Sequence of chain 1.C:
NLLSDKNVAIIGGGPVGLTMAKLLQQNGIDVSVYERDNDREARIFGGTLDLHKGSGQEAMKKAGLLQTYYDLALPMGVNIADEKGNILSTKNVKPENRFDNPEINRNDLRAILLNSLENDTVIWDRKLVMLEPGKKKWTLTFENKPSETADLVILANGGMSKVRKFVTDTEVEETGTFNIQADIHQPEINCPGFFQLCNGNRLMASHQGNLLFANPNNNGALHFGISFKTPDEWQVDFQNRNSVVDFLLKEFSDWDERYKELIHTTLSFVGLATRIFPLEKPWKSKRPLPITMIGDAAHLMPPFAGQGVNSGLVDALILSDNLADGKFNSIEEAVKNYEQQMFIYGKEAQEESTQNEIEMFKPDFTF

Binding-site contacts:
Ligand atom C4 contacts residue PHE234 of chain 1.C at 3.5 Å (hydrophobic).
Ligand atom O1C contacts residue FAD1 of chain 1.O at 2.6 Å (h-bond).
Ligand atom N4 contacts residue FAD1 of chain 1.O at 3.7 Å.
Ligand atom O3 contacts residue PHE234 of chain 1.C at 3.0 Å.
Ligand atom O3 contacts residue GLN202 of chain 1.C at 3.7 Å.
Ligand atom C21 contacts residue PHE234 of chain 1.C at 3.6 Å (hydrophobic).
Ligand atom C41 contacts residue PRO328 of chain 1.C at 3.5 Å (hydrophobic).
Ligand atom O21 contacts residue HIS244 of chain 1.C at 3.6 Å (h-bond).
Ligand atom C43 contacts residue SER248 of chain 1.C at 3.7 Å.
Ligand atom O10 contacts residue GLY331 of chain 1.C at 3.9 Å.
Ligand atom C3 contacts residue PHE234 of chain 1.C at 3.3 Å (hydrophobic).
Ligand atom C61 contacts residue PHE329 of chain 1.C at 3.7 Å (hydrophobic).
Ligand atom O1C contacts residue PRO328 of chain 1.C at 3.7 Å.
Ligand atom C12 contacts residue FAD1 of chain 1.O at 3.7 Å.
Ligand atom O3 contacts residue GLY246 of chain 1.C at 3.3 Å.
Ligand atom C5 contacts residue PHE234 of chain 1.C at 3.2 Å (hydrophobic).
Ligand atom C71 contacts residue PHE392 of chain 1.C at 3.4 Å (hydrophobic).
Ligand atom O21 contacts residue PHE234 of chain 1.C at 3.3 Å (h-bond).
Ligand atom C72 contacts residue PHE329 of chain 1.C at 3.5 Å (hydrophobic).
Ligand atom C72 contacts residue MET385 of chain 1.C at 3.3 Å (hydrophobic).
Ligand atom O21 contacts residue ALA235 of chain 1.C at 3.5 Å (h-bond).
Ligand atom C11 contacts residue ARG223 of chain 1.C at 3.9 Å.
Ligand atom C51 contacts residue PRO328 of chain 1.C at 3.7 Å (hydrophobic).
Ligand atom C42 contacts residue PHE329 of chain 1.C at 3.6 Å (hydrophobic).
Ligand atom C43 contacts residue GLN202 of chain 1.C at 3.0 Å.
Ligand atom C2 contacts residue PHE234 of chain 1.C at 3.6 Å (hydrophobic).
Ligand atom O12 contacts residue ARG223 of chain 1.C at 3.8 Å.
Ligand atom O1 contacts residue ARG223 of chain 1.C at 3.6 Å.
Ligand atom C71 contacts residue MET225 of chain 1.C at 3.5 Å (hydrophobic).
Ligand atom C42 contacts residue PRO328 of chain 1.C at 3.7 Å (hydrophobic).
Ligand atom C43 contacts residue GLY246 of chain 1.C at 3.9 Å.
Ligand atom O11 contacts residue ARG223 of chain 1.C at 3.6 Å.
Ligand atom O21 contacts residue GLY246 of chain 1.C at 3.8 Å.
Ligand atom C51 contacts residue PHE234 of chain 1.C at 3.9 Å (hydrophobic).
Ligand atom C6 contacts residue PHE329 of chain 1.C at 4.0 Å (hydrophobic).
Ligand atom O12 contacts residue FAD1 of chain 1.O at 2.6 Å (h-bond).
Ligand atom N4 contacts residue GLN202 of chain 1.C at 3.8 Å.
Ligand atom N7 contacts residue PHE329 of chain 1.C at 3.8 Å.
Ligand atom C6 contacts residue PHE234 of chain 1.C at 3.4 Å (hydrophobic).
Ligand atom C7 contacts residue PHE329 of chain 1.C at 3.6 Å (hydrophobic).

A small-molecule ligand and the protein it binds are described below.
Small molecule (SMILES): C[NH+](C)c1cc(NC(=O)CNC(C)(C)C)c(O)c2c1C[C@H]1C[C@H]3[C@H]([NH+](C)C)C(O)=C(C(N)=O)C(=O)[C@@]3(O)C(O)=C1C2=O